A protein and the small-molecule ligand that binds it are described below.
Small molecule (SMILES): OC1NC=Nc2cccc(F)c21

Sequence of chain 1.A:
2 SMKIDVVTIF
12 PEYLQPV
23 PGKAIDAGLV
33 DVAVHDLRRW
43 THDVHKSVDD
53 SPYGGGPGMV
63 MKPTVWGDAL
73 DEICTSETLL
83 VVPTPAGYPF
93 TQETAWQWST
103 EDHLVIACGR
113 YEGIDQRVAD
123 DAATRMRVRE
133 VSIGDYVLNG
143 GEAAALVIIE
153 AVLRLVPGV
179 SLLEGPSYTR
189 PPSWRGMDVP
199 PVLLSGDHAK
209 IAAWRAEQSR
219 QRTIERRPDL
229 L

Binding-site contacts:
Ligand atom C10 contacts residue TYR138 of chain 1.A at 3.6 Å (hydrophobic).
Ligand atom C04 contacts residue GLY143 of chain 1.A at 3.5 Å.
Ligand atom O11 contacts residue PRO87 of chain 1.A at 3.5 Å.
Ligand atom C06 contacts residue PRO87 of chain 1.A at 3.8 Å (hydrophobic).
Ligand atom C04 contacts residue THR86 of chain 1.A at 3.3 Å.
Ligand atom N07 contacts residue ILE135 of chain 1.A at 3.4 Å (h-bond).
Ligand atom C02 contacts residue GLY142 of chain 1.A at 4.0 Å.
Ligand atom F01 contacts residue GLY142 of chain 1.A at 4.0 Å.
Ligand atom C08 contacts residue GLY136 of chain 1.A at 3.1 Å.
Ligand atom N09 contacts residue TYR138 of chain 1.A at 2.9 Å (h-bond).
Ligand atom C04 contacts residue ALA146 of chain 1.A at 4.0 Å (hydrophobic).
Ligand atom C04 contacts residue PRO85 of chain 1.A at 3.2 Å (hydrophobic).
Ligand atom F01 contacts residue LEU140 of chain 1.A at 3.0 Å.
Ligand atom N09 contacts residue PRO87 of chain 1.A at 4.2 Å.
Ligand atom C04 contacts residue PRO87 of chain 1.A at 4.2 Å (hydrophobic).
Ligand atom C03 contacts residue GLY143 of chain 1.A at 3.5 Å.
Ligand atom C08 contacts residue ILE135 of chain 1.A at 3.8 Å (hydrophobic).
Ligand atom C05 contacts residue THR86 of chain 1.A at 3.3 Å.
Ligand atom O11 contacts residue LEU140 of chain 1.A at 2.7 Å (h-bond).
Ligand atom C03 contacts residue THR86 of chain 1.A at 4.1 Å.
Ligand atom C08 contacts residue TYR138 of chain 1.A at 3.9 Å (hydrophobic).
Ligand atom C03 contacts residue PRO87 of chain 1.A at 3.7 Å (hydrophobic).
Ligand atom C05 contacts residue ALA146 of chain 1.A at 3.6 Å (hydrophobic).
Ligand atom C06 contacts residue THR86 of chain 1.A at 3.9 Å.
Ligand atom C10 contacts residue LEU140 of chain 1.A at 3.7 Å (hydrophobic).
Ligand atom C12 contacts residue PRO87 of chain 1.A at 3.6 Å (hydrophobic).
Ligand atom C02 contacts residue PRO87 of chain 1.A at 3.5 Å (hydrophobic).
Ligand atom N09 contacts residue GLY136 of chain 1.A at 3.4 Å (h-bond).
Ligand atom O11 contacts residue TYR113 of chain 1.A at 3.5 Å.
Ligand atom O11 contacts residue TYR138 of chain 1.A at 3.4 Å (h-bond).
Ligand atom N07 contacts residue SER134 of chain 1.A at 3.6 Å (h-bond).
Ligand atom C10 contacts residue PRO87 of chain 1.A at 3.6 Å (hydrophobic).
Ligand atom F01 contacts residue TYR113 of chain 1.A at 3.5 Å.
Ligand atom C05 contacts residue PRO85 of chain 1.A at 3.5 Å (hydrophobic).
Ligand atom O11 contacts residue VAL139 of chain 1.A at 3.4 Å.
Ligand atom C03 contacts residue PRO85 of chain 1.A at 4.0 Å (hydrophobic).
Ligand atom C08 contacts residue SER134 of chain 1.A at 3.3 Å.
Ligand atom F01 contacts residue PRO87 of chain 1.A at 3.5 Å.
Ligand atom C05 contacts residue PRO87 of chain 1.A at 4.1 Å (hydrophobic).
Ligand atom C03 contacts residue GLY142 of chain 1.A at 3.7 Å.